Sequence of chain 1.C:
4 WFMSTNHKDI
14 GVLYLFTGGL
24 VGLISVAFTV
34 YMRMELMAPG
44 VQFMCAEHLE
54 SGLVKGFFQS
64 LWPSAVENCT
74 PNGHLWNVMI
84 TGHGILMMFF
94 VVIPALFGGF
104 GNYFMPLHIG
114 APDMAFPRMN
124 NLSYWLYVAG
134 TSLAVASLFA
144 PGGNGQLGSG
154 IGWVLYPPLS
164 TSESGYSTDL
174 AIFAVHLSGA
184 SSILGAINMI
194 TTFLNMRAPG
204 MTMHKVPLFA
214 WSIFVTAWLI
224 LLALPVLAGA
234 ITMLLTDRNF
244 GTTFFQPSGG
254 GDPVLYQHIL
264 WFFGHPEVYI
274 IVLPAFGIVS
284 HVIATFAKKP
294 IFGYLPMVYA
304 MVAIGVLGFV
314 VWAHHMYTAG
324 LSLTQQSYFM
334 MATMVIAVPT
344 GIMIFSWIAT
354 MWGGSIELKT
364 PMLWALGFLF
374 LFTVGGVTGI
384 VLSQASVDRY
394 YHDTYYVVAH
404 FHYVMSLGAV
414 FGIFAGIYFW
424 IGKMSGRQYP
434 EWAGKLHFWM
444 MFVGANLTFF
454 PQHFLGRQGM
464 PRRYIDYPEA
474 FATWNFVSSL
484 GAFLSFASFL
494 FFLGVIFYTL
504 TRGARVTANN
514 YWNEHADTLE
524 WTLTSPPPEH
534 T

A protein and the small-molecule ligand that binds it are described below.
Small molecule (SMILES): CCCCCCCCCCO[C@@H]1O[C@H](CO)[C@@H](O[C@H]2O[C@H](CO)[C@@H](O)[C@H](O)[C@H]2O)[C@H](O)[C@H]1O

Binding-site contacts:
Ligand atom O2 contacts residue TRP435 of chain 1.C at 4.1 Å.
Ligand atom C6 contacts residue TRP435 of chain 1.C at 3.6 Å (hydrophobic).
Ligand atom C4 contacts residue TRP435 of chain 1.C at 4.2 Å (hydrophobic).
Ligand atom O61 contacts residue TRP435 of chain 1.C at 4.3 Å.
Ligand atom O16 contacts residue TRP435 of chain 1.C at 3.9 Å.
Ligand atom C11 contacts residue TRP435 of chain 1.C at 4.3 Å (hydrophobic).
Ligand atom O7 contacts residue TRP435 of chain 1.C at 4.4 Å.
Ligand atom C9 contacts residue TRP435 of chain 1.C at 4.1 Å (hydrophobic).
Ligand atom O5 contacts residue TRP435 of chain 1.C at 4.2 Å.